Sequence of chain 1.A:
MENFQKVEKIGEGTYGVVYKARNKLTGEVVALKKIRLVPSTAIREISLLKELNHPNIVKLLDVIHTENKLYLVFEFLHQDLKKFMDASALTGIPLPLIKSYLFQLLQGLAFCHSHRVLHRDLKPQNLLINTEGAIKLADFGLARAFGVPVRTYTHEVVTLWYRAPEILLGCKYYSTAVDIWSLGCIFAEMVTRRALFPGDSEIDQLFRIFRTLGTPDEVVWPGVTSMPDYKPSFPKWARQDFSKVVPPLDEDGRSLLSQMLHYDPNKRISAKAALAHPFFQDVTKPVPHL

Binding-site contacts:
Ligand atom C13 contacts residue LEU83 of chain 1.A at 3.7 Å (hydrophobic).
Ligand atom O2 contacts residue LEU134 of chain 1.A at 3.8 Å.
Ligand atom C17 contacts residue HIS84 of chain 1.A at 3.2 Å.
Ligand atom C18 contacts residue ILE10 of chain 1.A at 3.5 Å (hydrophobic).
Ligand atom C2 contacts residue ALA31 of chain 1.A at 3.6 Å (hydrophobic).
Ligand atom O3 contacts residue ASP86 of chain 1.A at 3.1 Å (salt-bridge).
Ligand atom C1 contacts residue ALA31 of chain 1.A at 3.8 Å (hydrophobic).
Ligand atom C9 contacts residue ASP145 of chain 1.A at 3.2 Å.
Ligand atom C4 contacts residue LEU83 of chain 1.A at 3.7 Å (hydrophobic).
Ligand atom C15 contacts residue ASP86 of chain 1.A at 3.3 Å.
Ligand atom C3 contacts residue LEU83 of chain 1.A at 3.0 Å (hydrophobic).
Ligand atom O5 contacts residue ASN132 of chain 1.A at 3.1 Å (h-bond).
Ligand atom O5 contacts residue ASP145 of chain 1.A at 3.2 Å (salt-bridge).
Ligand atom C15 contacts residue ILE10 of chain 1.A at 3.8 Å (hydrophobic).
Ligand atom C4 contacts residue ILE10 of chain 1.A at 3.9 Å (hydrophobic).
Ligand atom C9 contacts residue LYS33 of chain 1.A at 3.6 Å.
Ligand atom O1 contacts residue PHE80 of chain 1.A at 3.3 Å.
Ligand atom C2 contacts residue LEU134 of chain 1.A at 3.5 Å (hydrophobic).
Ligand atom C18 contacts residue HIS84 of chain 1.A at 3.9 Å.
Ligand atom N2 contacts residue ASP145 of chain 1.A at 2.6 Å (salt-bridge).
Ligand atom C6 contacts residue ALA31 of chain 1.A at 3.6 Å (hydrophobic).
Ligand atom O1 contacts residue ASP145 of chain 1.A at 3.5 Å (salt-bridge).
Ligand atom C1 contacts residue LEU134 of chain 1.A at 3.5 Å (hydrophobic).
Ligand atom C3 contacts residue LEU134 of chain 1.A at 3.7 Å (hydrophobic).
Ligand atom C14 contacts residue ILE10 of chain 1.A at 3.5 Å (hydrophobic).
Ligand atom C8 contacts residue LYS33 of chain 1.A at 3.4 Å.
Ligand atom O1 contacts residue LYS33 of chain 1.A at 3.1 Å.
Ligand atom C8 contacts residue ASP145 of chain 1.A at 3.5 Å.
Ligand atom C17 contacts residue GLN85 of chain 1.A at 3.8 Å.
Ligand atom C4 contacts residue LEU134 of chain 1.A at 3.9 Å (hydrophobic).
Ligand atom C17 contacts residue ILE10 of chain 1.A at 3.8 Å (hydrophobic).
Ligand atom C2 contacts residue LEU83 of chain 1.A at 3.9 Å (hydrophobic).
Ligand atom C14 contacts residue LEU134 of chain 1.A at 3.8 Å (hydrophobic).
Ligand atom O3 contacts residue GLN85 of chain 1.A at 3.5 Å.
Ligand atom N6 contacts residue ASP86 of chain 1.A at 3.5 Å (salt-bridge).
Ligand atom C13 contacts residue ILE10 of chain 1.A at 3.3 Å (hydrophobic).
Ligand atom C3 contacts residue PHE82 of chain 1.A at 3.9 Å (hydrophobic).
Ligand atom C18 contacts residue LEU83 of chain 1.A at 3.0 Å (hydrophobic).
Ligand atom O3 contacts residue LYS89 of chain 1.A at 3.5 Å.
Ligand atom N2 contacts residue LYS33 of chain 1.A at 2.6 Å (salt-bridge).

This small molecule binds to this protein.
Small molecule (SMILES): NS(=O)(=O)c1ccc(-c2ccc(/C=C3\SC(=O)NC3=O)o2)cc1